Sequence of chain 25.E:
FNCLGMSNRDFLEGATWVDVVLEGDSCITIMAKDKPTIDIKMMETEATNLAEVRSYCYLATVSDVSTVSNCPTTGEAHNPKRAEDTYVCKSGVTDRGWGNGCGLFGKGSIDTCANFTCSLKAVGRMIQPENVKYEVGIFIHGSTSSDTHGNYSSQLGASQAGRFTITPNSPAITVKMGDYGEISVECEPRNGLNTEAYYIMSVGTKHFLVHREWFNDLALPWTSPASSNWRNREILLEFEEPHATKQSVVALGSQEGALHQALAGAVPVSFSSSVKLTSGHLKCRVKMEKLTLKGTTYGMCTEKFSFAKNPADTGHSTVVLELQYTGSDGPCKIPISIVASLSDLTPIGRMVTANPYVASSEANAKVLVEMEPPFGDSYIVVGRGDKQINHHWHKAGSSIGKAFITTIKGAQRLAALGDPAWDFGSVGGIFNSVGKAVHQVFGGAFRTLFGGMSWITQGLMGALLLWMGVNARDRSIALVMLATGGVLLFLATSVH

Binding-site contacts:
Ligand atom C8 contacts residue ASN154 of chain 25.E at 3.7 Å.
Ligand atom O5 contacts residue ASN154 of chain 25.E at 2.4 Å (h-bond).
Ligand atom C4 contacts residue ASN154 of chain 25.E at 4.2 Å.
Ligand atom C2 contacts residue ASN154 of chain 25.E at 2.5 Å.
Ligand atom C1 contacts residue ASN154 of chain 25.E at 1.4 Å.
Ligand atom C1 contacts residue SER156 of chain 25.E at 4.0 Å.
Ligand atom C7 contacts residue ASN154 of chain 25.E at 3.3 Å.
Ligand atom N2 contacts residue ASN154 of chain 25.E at 2.8 Å (h-bond).
Ligand atom O6 contacts residue SER157 of chain 25.E at 4.2 Å.
Ligand atom C1 contacts residue SER157 of chain 25.E at 4.3 Å.
Ligand atom C3 contacts residue ASN154 of chain 25.E at 3.8 Å.
Ligand atom C5 contacts residue ASN154 of chain 25.E at 3.6 Å.
Ligand atom O5 contacts residue SER157 of chain 25.E at 4.0 Å.
Ligand atom O7 contacts residue ASN154 of chain 25.E at 3.5 Å (h-bond).

The protein below binds the small molecule below.
Small molecule (SMILES): CC(=O)N[C@@H]1[C@@H](O)[C@H](O)[C@@H](CO)O[C@H]1O